Binding-site contacts:
Ligand atom C31 contacts residue LEU233 of chain 1.A at 3.7 Å (hydrophobic).
Ligand atom O16 contacts residue ILE118 of chain 1.A at 3.8 Å.
Ligand atom O16 contacts residue GLY215 of chain 1.A at 3.3 Å (h-bond).
Ligand atom C26 contacts residue ASP45 of chain 1.A at 3.9 Å.
Ligand atom C7 contacts residue ARG88 of chain 1.A at 3.9 Å.
Ligand atom C7 contacts residue GLU47 of chain 1.A at 3.3 Å.
Ligand atom C24 contacts residue ALA44 of chain 1.A at 3.9 Å (hydrophobic).
Ligand atom C5 contacts residue PHE98 of chain 1.A at 3.7 Å (hydrophobic).
Ligand atom C34 contacts residue TRP77 of chain 1.A at 3.5 Å (hydrophobic).
Ligand atom C15 contacts residue HIS218 of chain 1.A at 3.7 Å.
Ligand atom C22 contacts residue ALA44 of chain 1.A at 3.7 Å (hydrophobic).
Ligand atom C2 contacts residue LEU40 of chain 1.A at 3.9 Å (hydrophobic).
Ligand atom C23 contacts residue ALA44 of chain 1.A at 3.6 Å (hydrophobic).
Ligand atom N28 contacts residue ASP45 of chain 1.A at 2.6 Å (salt-bridge).
Ligand atom C34 contacts residue ASP45 of chain 1.A at 3.3 Å.
Ligand atom C27 contacts residue ASP45 of chain 1.A at 3.5 Å.
Ligand atom C13 contacts residue MET82 of chain 1.A at 3.9 Å (hydrophobic).
Ligand atom C14 contacts residue GLY215 of chain 1.A at 3.7 Å.
Ligand atom O16 contacts residue LEU219 of chain 1.A at 3.9 Å.
Ligand atom C33 contacts residue TRP77 of chain 1.A at 3.6 Å (hydrophobic).
Ligand atom C33 contacts residue LEU48 of chain 1.A at 3.5 Å (hydrophobic).
Ligand atom C6 contacts residue GLU47 of chain 1.A at 3.1 Å.
Ligand atom C31 contacts residue LYS225 of chain 1.A at 3.7 Å.
Ligand atom C21 contacts residue THR41 of chain 1.A at 3.7 Å.
Ligand atom C26 contacts residue THR41 of chain 1.A at 3.6 Å.
Ligand atom O8 contacts residue ARG88 of chain 1.A at 3.2 Å (salt-bridge).
Ligand atom C26 contacts residue CYS224 of chain 1.A at 3.8 Å (hydrophobic).
Ligand atom O8 contacts residue LEU81 of chain 1.A at 3.5 Å (h-bond).
Ligand atom C29 contacts residue ASP45 of chain 1.A at 3.5 Å.
Ligand atom O16 contacts residue HIS218 of chain 1.A at 2.8 Å (h-bond).
Ligand atom O8 contacts residue GLU47 of chain 1.A at 2.7 Å (salt-bridge).
Ligand atom C6 contacts residue LEU43 of chain 1.A at 3.8 Å (hydrophobic).
Ligand atom C4 contacts residue PHE98 of chain 1.A at 3.6 Å (hydrophobic).
Ligand atom C17 contacts residue HIS218 of chain 1.A at 3.7 Å.
Ligand atom C29 contacts residue LYS225 of chain 1.A at 3.7 Å.
Ligand atom O3 contacts residue PHE98 of chain 1.A at 3.6 Å.
Ligand atom C10 contacts residue PHE98 of chain 1.A at 3.7 Å (hydrophobic).
Ligand atom C5 contacts residue LEU40 of chain 1.A at 3.8 Å (hydrophobic).
Ligand atom C32 contacts residue ASP45 of chain 1.A at 3.4 Å.
Ligand atom O3 contacts residue LEU40 of chain 1.A at 3.4 Å.

This protein binds this small molecule.
Small molecule (SMILES): C[C@@H]1CN(CCOc2ccc([C@@H]3Oc4ccc(O)cc4S[C@@H]3c3ccc(O)cc3)cc2)C[C@H]1C

Sequence of chain 1.A:
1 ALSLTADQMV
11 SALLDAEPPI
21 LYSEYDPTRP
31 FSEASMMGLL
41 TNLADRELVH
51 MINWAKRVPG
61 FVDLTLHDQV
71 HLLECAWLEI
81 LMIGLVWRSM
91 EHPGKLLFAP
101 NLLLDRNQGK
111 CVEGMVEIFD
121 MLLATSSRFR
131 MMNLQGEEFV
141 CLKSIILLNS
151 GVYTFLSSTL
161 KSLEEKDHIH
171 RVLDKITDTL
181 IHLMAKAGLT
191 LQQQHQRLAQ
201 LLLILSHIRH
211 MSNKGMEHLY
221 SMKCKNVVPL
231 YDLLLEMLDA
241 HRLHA